Binding-site contacts:
Ligand atom C5 contacts residue PRO281 of chain 1.A at 4.3 Å (hydrophobic).
Ligand atom O5 contacts residue ASN245 of chain 1.A at 4.3 Å.
Ligand atom C7 contacts residue TYR237 of chain 1.A at 4.3 Å (hydrophobic).
Ligand atom C4 contacts residue ASN241 of chain 1.A at 4.2 Å.
Ligand atom C6 contacts residue LEU249 of chain 1.A at 3.7 Å (hydrophobic).
Ligand atom C6 contacts residue LYS248 of chain 1.A at 4.3 Å.
Ligand atom C6 contacts residue PRO281 of chain 1.A at 4.3 Å (hydrophobic).
Ligand atom O7 contacts residue ASN241 of chain 1.A at 4.3 Å.
Ligand atom O4 contacts residue LEU249 of chain 1.A at 3.8 Å.
Ligand atom C7 contacts residue ASN241 of chain 1.A at 3.9 Å.
Ligand atom O6 contacts residue ASN245 of chain 1.A at 4.4 Å.
Ligand atom O7 contacts residue PRO281 of chain 1.A at 3.6 Å.
Ligand atom N2 contacts residue TYR237 of chain 1.A at 3.7 Å.
Ligand atom C4 contacts residue PHE278 of chain 1.A at 3.2 Å (hydrophobic).
Ligand atom C7 contacts residue PRO281 of chain 1.A at 4.4 Å (hydrophobic).
Ligand atom O3 contacts residue PHE278 of chain 1.A at 3.5 Å (h-bond).
Ligand atom C6 contacts residue ASN245 of chain 1.A at 3.9 Å.
Ligand atom N2 contacts residue ASN241 of chain 1.A at 2.8 Å (h-bond).
Ligand atom O5 contacts residue ASN241 of chain 1.A at 2.4 Å (h-bond).
Ligand atom C3 contacts residue VAL280 of chain 1.A at 4.4 Å (hydrophobic).
Ligand atom C1 contacts residue ASN245 of chain 1.A at 4.0 Å.
Ligand atom O2 contacts residue PRO281 of chain 1.A at 3.9 Å.
Ligand atom C5 contacts residue PHE278 of chain 1.A at 4.4 Å (hydrophobic).
Ligand atom O4 contacts residue PHE278 of chain 1.A at 3.8 Å.
Ligand atom C5 contacts residue ASN241 of chain 1.A at 3.6 Å.
Ligand atom C3 contacts residue PRO281 of chain 1.A at 4.4 Å (hydrophobic).
Ligand atom C1 contacts residue ASN241 of chain 1.A at 1.4 Å.
Ligand atom O3 contacts residue PRO281 of chain 1.A at 3.9 Å.
Ligand atom C5 contacts residue ASN245 of chain 1.A at 3.8 Å.
Ligand atom C3 contacts residue ASN241 of chain 1.A at 3.7 Å.
Ligand atom C3 contacts residue PHE278 of chain 1.A at 3.5 Å (hydrophobic).
Ligand atom O3 contacts residue PRO281 of chain 1.A at 4.0 Å.
Ligand atom O5 contacts residue ASN245 of chain 1.A at 3.0 Å (h-bond).
Ligand atom C6 contacts residue ASN245 of chain 1.A at 3.5 Å.
Ligand atom C1 contacts residue ASN245 of chain 1.A at 4.1 Å.
Ligand atom C8 contacts residue TYR237 of chain 1.A at 4.1 Å (hydrophobic).
Ligand atom O3 contacts residue VAL280 of chain 1.A at 3.8 Å.
Ligand atom C5 contacts residue ASN245 of chain 1.A at 3.9 Å.
Ligand atom C2 contacts residue PRO281 of chain 1.A at 4.4 Å (hydrophobic).
Ligand atom C2 contacts residue ASN241 of chain 1.A at 2.4 Å.

Sequence of chain 1.A:
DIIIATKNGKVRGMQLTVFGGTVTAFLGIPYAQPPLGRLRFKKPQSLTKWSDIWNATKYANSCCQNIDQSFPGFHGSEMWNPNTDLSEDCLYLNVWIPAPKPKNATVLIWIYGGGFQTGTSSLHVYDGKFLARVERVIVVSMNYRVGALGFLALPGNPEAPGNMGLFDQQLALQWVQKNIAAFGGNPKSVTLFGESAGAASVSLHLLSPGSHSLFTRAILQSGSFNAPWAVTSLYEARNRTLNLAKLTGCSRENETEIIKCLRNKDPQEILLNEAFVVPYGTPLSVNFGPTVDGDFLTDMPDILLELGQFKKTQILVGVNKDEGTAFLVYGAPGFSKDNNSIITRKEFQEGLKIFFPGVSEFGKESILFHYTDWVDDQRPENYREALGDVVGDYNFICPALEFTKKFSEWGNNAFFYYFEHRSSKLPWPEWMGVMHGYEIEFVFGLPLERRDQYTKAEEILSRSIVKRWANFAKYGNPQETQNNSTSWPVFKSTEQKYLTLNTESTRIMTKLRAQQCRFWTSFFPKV

This protein binds this small molecule.
Small molecule (SMILES): CC(=O)N[C@H]1[C@H](O[C@H]2[C@H](O)[C@@H](NC(C)=O)CO[C@@H]2CO[C@H]2O[C@@H](C)[C@@H](O)[C@@H](O)[C@@H]2O)O[C@H](CO)[C@@H](O)[C@@H]1O